The small molecule below binds the protein below.
Small molecule (SMILES): NCC(=O)O

Binding-site contacts:
Ligand atom C contacts residue YDB1 of chain 1.G at 4.2 Å.
Ligand atom C contacts residue GLN122 of chain 1.A at 3.6 Å.
Ligand atom CA contacts residue GLN122 of chain 1.A at 3.6 Å.
Ligand atom N contacts residue YDB1 of chain 1.G at 3.6 Å (h-bond).
Ligand atom N contacts residue GLN122 of chain 1.A at 3.8 Å.
Ligand atom O contacts residue TYR224 of chain 1.A at 4.5 Å.
Ligand atom OXT contacts residue GLN122 of chain 1.A at 3.7 Å.
Ligand atom C contacts residue TYR224 of chain 1.A at 4.2 Å (hydrophobic).
Ligand atom OXT contacts residue YDB1 of chain 1.G at 3.4 Å (h-bond).
Ligand atom OXT contacts residue TYR224 of chain 1.A at 3.1 Å (h-bond).
Ligand atom CA contacts residue YDB1 of chain 1.G at 4.5 Å.
Ligand atom O contacts residue GLN122 of chain 1.A at 4.2 Å.

Sequence of chain 1.A:
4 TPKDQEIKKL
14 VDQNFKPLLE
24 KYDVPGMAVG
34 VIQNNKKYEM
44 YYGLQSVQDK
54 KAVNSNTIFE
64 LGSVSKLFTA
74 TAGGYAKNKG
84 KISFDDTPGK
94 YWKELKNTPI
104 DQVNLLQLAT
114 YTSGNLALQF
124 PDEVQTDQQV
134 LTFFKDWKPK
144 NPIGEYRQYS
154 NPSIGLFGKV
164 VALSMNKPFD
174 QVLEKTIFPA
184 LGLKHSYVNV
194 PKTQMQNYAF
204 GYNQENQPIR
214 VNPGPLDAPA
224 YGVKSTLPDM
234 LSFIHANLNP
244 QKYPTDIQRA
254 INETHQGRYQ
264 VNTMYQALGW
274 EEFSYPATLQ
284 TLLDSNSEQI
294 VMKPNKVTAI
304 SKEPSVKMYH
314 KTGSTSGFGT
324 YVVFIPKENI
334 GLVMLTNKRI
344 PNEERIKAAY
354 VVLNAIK